Sequence of chain 1.C:
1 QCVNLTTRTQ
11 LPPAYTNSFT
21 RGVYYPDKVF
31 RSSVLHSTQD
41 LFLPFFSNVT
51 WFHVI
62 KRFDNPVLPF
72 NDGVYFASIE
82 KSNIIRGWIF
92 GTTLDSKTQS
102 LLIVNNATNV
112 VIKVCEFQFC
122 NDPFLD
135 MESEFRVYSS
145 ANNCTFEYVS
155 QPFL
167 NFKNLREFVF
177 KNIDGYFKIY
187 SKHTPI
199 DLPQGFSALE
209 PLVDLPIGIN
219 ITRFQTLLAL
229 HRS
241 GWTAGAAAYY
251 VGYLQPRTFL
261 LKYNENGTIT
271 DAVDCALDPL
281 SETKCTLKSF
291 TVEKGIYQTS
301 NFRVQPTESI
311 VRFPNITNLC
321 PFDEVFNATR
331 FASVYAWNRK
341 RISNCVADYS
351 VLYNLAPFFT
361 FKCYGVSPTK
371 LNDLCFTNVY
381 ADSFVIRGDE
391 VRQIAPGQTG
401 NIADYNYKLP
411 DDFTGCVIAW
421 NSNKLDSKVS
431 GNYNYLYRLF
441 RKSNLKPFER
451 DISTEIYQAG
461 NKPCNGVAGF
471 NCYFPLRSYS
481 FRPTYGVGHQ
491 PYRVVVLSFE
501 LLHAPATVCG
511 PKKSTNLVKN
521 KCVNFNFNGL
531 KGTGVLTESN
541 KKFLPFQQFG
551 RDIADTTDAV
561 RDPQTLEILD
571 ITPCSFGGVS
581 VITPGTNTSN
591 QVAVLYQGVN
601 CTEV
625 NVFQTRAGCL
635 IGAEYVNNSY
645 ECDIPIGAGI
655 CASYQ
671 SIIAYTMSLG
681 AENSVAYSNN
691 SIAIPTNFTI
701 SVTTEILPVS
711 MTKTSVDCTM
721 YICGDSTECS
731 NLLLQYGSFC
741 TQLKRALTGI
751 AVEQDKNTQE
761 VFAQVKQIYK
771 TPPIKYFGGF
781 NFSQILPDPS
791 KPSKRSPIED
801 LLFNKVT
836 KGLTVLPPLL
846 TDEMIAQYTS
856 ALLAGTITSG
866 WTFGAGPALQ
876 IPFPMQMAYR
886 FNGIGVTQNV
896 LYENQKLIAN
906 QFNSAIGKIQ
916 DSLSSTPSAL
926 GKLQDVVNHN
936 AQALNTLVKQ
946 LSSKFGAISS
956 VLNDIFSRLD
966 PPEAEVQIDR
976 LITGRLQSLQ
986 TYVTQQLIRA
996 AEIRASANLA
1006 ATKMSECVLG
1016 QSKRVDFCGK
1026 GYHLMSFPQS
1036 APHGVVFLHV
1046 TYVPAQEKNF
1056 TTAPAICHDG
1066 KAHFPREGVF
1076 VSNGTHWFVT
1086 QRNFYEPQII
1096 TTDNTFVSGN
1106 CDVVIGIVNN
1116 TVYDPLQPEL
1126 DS

Binding-site contacts:
Ligand atom N2 contacts residue ASN1114 of chain 1.C at 2.9 Å (h-bond).
Ligand atom C2 contacts residue ASN1114 of chain 1.C at 2.4 Å.
Ligand atom O7 contacts residue ASN1114 of chain 1.C at 4.1 Å.
Ligand atom C7 contacts residue ASN1114 of chain 1.C at 3.7 Å.
Ligand atom C3 contacts residue ASN1114 of chain 1.C at 3.8 Å.
Ligand atom C5 contacts residue ASN1114 of chain 1.C at 3.7 Å.
Ligand atom O6 contacts residue ASN1114 of chain 1.C at 4.1 Å.
Ligand atom O5 contacts residue ASN1114 of chain 1.C at 2.4 Å (h-bond).
Ligand atom C1 contacts residue ASN1114 of chain 1.C at 1.4 Å.
Ligand atom C4 contacts residue ASN1114 of chain 1.C at 4.2 Å.

This protein binds this small molecule.
Small molecule (SMILES): CC(=O)N[C@H]1[C@H](O[C@H]2[C@H](O)[C@@H](NC(C)=O)CO[C@@H]2CO)O[C@H](CO)[C@@H](O)[C@@H]1O